Binding-site contacts:
Ligand atom C5 contacts residue ASN67 of chain 1.A at 3.7 Å.
Ligand atom C8 contacts residue MET118 of chain 1.A at 4.3 Å (hydrophobic).
Ligand atom N2 contacts residue ASN67 of chain 1.A at 2.9 Å (h-bond).
Ligand atom C1 contacts residue ASN67 of chain 1.A at 1.4 Å.
Ligand atom O5 contacts residue ASN67 of chain 1.A at 2.4 Å (h-bond).
Ligand atom C3 contacts residue ASN67 of chain 1.A at 3.8 Å.
Ligand atom C7 contacts residue ASN67 of chain 1.A at 3.7 Å.
Ligand atom C8 contacts residue PHE90 of chain 1.A at 3.9 Å (hydrophobic).
Ligand atom O7 contacts residue ASN67 of chain 1.A at 4.1 Å.
Ligand atom C2 contacts residue ASN67 of chain 1.A at 2.5 Å.
Ligand atom C4 contacts residue ASN67 of chain 1.A at 4.2 Å.
Ligand atom C8 contacts residue ASN67 of chain 1.A at 4.2 Å.

This protein binds this small molecule.
Small molecule (SMILES): CC(=O)N[C@@H]1[C@@H](O)[C@H](O)[C@@H](CO)O[C@H]1O

Sequence of chain 1.A:
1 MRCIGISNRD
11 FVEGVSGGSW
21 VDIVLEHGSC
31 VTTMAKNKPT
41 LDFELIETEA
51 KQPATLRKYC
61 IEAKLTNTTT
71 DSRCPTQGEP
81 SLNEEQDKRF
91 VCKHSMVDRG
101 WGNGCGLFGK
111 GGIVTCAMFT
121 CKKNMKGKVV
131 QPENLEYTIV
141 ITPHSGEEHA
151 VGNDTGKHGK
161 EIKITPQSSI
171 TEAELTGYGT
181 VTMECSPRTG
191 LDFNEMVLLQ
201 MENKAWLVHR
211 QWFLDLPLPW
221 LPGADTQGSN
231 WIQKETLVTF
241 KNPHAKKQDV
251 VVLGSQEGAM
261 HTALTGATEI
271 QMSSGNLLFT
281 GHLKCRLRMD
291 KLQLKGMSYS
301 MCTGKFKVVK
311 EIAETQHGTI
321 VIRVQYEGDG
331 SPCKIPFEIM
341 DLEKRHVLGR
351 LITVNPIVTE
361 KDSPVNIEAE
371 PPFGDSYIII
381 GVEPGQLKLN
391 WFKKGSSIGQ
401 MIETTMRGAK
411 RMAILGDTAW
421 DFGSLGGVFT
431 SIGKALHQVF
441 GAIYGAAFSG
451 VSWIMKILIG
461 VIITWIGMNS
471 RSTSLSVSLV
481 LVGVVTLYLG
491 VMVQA